Sequence of chain 1.A:
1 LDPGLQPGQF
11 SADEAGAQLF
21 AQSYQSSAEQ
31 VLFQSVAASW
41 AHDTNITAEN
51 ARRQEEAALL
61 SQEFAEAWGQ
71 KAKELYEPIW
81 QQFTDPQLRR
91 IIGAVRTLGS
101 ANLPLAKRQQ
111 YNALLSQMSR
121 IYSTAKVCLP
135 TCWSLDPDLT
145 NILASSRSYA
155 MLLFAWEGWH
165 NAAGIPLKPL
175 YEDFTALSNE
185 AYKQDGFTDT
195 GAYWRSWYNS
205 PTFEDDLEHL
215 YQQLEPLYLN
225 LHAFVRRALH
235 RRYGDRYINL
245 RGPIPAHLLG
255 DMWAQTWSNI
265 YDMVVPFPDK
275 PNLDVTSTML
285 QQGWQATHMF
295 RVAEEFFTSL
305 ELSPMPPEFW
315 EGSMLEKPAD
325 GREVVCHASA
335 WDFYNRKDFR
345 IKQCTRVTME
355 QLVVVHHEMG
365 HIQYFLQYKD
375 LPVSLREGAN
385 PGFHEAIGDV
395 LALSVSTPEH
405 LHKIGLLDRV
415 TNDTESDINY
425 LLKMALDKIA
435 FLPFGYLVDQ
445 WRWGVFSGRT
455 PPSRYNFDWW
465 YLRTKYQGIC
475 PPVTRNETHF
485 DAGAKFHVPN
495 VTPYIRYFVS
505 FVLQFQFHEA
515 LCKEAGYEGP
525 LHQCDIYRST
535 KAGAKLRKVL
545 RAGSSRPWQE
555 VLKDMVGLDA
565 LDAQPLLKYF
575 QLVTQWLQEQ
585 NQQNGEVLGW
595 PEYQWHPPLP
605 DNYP

A protein and the small-molecule ligand that binds it are described below.
Small molecule (SMILES): CC(=O)N[C@H]1[C@H](O[C@H]2[C@H](O)[C@@H](NC(C)=O)CO[C@@H]2CO)O[C@H](CO)[C@@H](O[C@@H]2O[C@H](CO)[C@@H](O)[C@H](O)[C@@H]2O)[C@@H]1O

Binding-site contacts:
Ligand atom C5 contacts residue ASN416 of chain 1.A at 3.6 Å.
Ligand atom C1 contacts residue GLN527 of chain 1.A at 4.0 Å.
Ligand atom O3 contacts residue GLN527 of chain 1.A at 4.3 Å.
Ligand atom O4 contacts residue GLU522 of chain 1.A at 3.7 Å.
Ligand atom C3 contacts residue GLN527 of chain 1.A at 3.6 Å.
Ligand atom C8 contacts residue GLU403 of chain 1.A at 3.9 Å.
Ligand atom O5 contacts residue PRO524 of chain 1.A at 4.4 Å.
Ligand atom C1 contacts residue ASN416 of chain 1.A at 1.4 Å.
Ligand atom O5 contacts residue GLY523 of chain 1.A at 4.4 Å.
Ligand atom O4 contacts residue PRO524 of chain 1.A at 3.8 Å.
Ligand atom O3 contacts residue PRO524 of chain 1.A at 4.2 Å.
Ligand atom O7 contacts residue ASN416 of chain 1.A at 3.3 Å (h-bond).
Ligand atom O3 contacts residue GLU522 of chain 1.A at 3.6 Å (salt-bridge).
Ligand atom C8 contacts residue ASN416 of chain 1.A at 4.5 Å.
Ligand atom C1 contacts residue PRO524 of chain 1.A at 4.4 Å (hydrophobic).
Ligand atom C7 contacts residue ASN416 of chain 1.A at 3.3 Å.
Ligand atom C2 contacts residue GLU522 of chain 1.A at 4.3 Å.
Ligand atom C1 contacts residue GLU522 of chain 1.A at 3.8 Å.
Ligand atom O5 contacts residue GLU522 of chain 1.A at 4.5 Å.
Ligand atom C7 contacts residue GLN527 of chain 1.A at 4.2 Å.
Ligand atom C3 contacts residue ASN416 of chain 1.A at 3.8 Å.
Ligand atom C2 contacts residue ASN416 of chain 1.A at 2.5 Å.
Ligand atom C4 contacts residue GLU522 of chain 1.A at 4.1 Å.
Ligand atom N2 contacts residue GLN527 of chain 1.A at 3.2 Å (h-bond).
Ligand atom C2 contacts residue GLN527 of chain 1.A at 3.8 Å.
Ligand atom C2 contacts residue PRO524 of chain 1.A at 4.3 Å (hydrophobic).
Ligand atom O5 contacts residue ASN416 of chain 1.A at 2.3 Å (h-bond).
Ligand atom N2 contacts residue ASN416 of chain 1.A at 2.9 Å (h-bond).
Ligand atom O4 contacts residue GLU522 of chain 1.A at 4.4 Å.
Ligand atom C4 contacts residue GLU522 of chain 1.A at 4.0 Å.
Ligand atom C3 contacts residue GLU522 of chain 1.A at 3.3 Å.
Ligand atom O6 contacts residue GLU522 of chain 1.A at 4.2 Å.
Ligand atom C4 contacts residue ASN416 of chain 1.A at 4.2 Å.
Ligand atom O3 contacts residue GLU522 of chain 1.A at 4.3 Å.
Ligand atom C8 contacts residue GLN527 of chain 1.A at 4.3 Å.
Ligand atom C3 contacts residue PRO524 of chain 1.A at 4.1 Å (hydrophobic).